Binding-site contacts:
Ligand atom C21 contacts residue ILE932 of chain 1.A at 3.8 Å (hydrophobic).
Ligand atom C29 contacts residue SER774 of chain 1.A at 3.6 Å.
Ligand atom O5 contacts residue GLN859 of chain 1.A at 2.9 Å (h-bond).
Ligand atom O26 contacts residue ASP933 of chain 1.A at 3.3 Å.
Ligand atom C8 contacts residue MET922 of chain 1.A at 3.7 Å (hydrophobic).
Ligand atom C27 contacts residue ASP933 of chain 1.A at 3.8 Å.
Ligand atom C13 contacts residue MET922 of chain 1.A at 3.8 Å (hydrophobic).
Ligand atom O28 contacts residue ILE848 of chain 1.A at 3.5 Å.
Ligand atom N17 contacts residue ILE848 of chain 1.A at 3.7 Å.
Ligand atom C13 contacts residue VAL851 of chain 1.A at 3.6 Å (hydrophobic).
Ligand atom C18 contacts residue ILE800 of chain 1.A at 3.7 Å (hydrophobic).
Ligand atom O14 contacts residue VAL851 of chain 1.A at 3.1 Å (h-bond).
Ligand atom O14 contacts residue VAL850 of chain 1.A at 3.8 Å.
Ligand atom C15 contacts residue PHE930 of chain 1.A at 3.8 Å (hydrophobic).
Ligand atom C15 contacts residue ILE932 of chain 1.A at 3.8 Å (hydrophobic).
Ligand atom N6 contacts residue GLN859 of chain 1.A at 2.9 Å (h-bond).
Ligand atom F30 contacts residue SER774 of chain 1.A at 3.8 Å.
Ligand atom N19 contacts residue ILE932 of chain 1.A at 3.6 Å.
Ligand atom O28 contacts residue ASP933 of chain 1.A at 3.4 Å (salt-bridge).
Ligand atom F31 contacts residue ILE848 of chain 1.A at 3.7 Å.
Ligand atom F30 contacts residue MET772 of chain 1.A at 3.4 Å.
Ligand atom O28 contacts residue TYR836 of chain 1.A at 3.3 Å (h-bond).
Ligand atom C2 contacts residue TRP780 of chain 1.A at 3.8 Å (hydrophobic).
Ligand atom N6 contacts residue HIS855 of chain 1.A at 3.6 Å.
Ligand atom O26 contacts residue LYS802 of chain 1.A at 3.5 Å (salt-bridge).
Ligand atom C16 contacts residue GLU849 of chain 1.A at 3.5 Å.
Ligand atom C1 contacts residue TRP780 of chain 1.A at 3.8 Å (hydrophobic).
Ligand atom N7 contacts residue TRP780 of chain 1.A at 3.6 Å.
Ligand atom C21 contacts residue ILE848 of chain 1.A at 3.5 Å (hydrophobic).
Ligand atom C15 contacts residue VAL851 of chain 1.A at 3.8 Å (hydrophobic).
Ligand atom C4 contacts residue GLN859 of chain 1.A at 3.5 Å.
Ligand atom N6 contacts residue SER854 of chain 1.A at 2.9 Å (h-bond).
Ligand atom N6 contacts residue MET922 of chain 1.A at 3.6 Å.
Ligand atom C16 contacts residue ILE932 of chain 1.A at 3.8 Å (hydrophobic).
Ligand atom N19 contacts residue ILE800 of chain 1.A at 3.8 Å.
Ligand atom C16 contacts residue TYR836 of chain 1.A at 3.8 Å (hydrophobic).
Ligand atom C13 contacts residue SER854 of chain 1.A at 3.6 Å.
Ligand atom C25 contacts residue SER774 of chain 1.A at 3.7 Å.
Ligand atom C20 contacts residue ILE932 of chain 1.A at 3.6 Å (hydrophobic).
Ligand atom C21 contacts residue TYR836 of chain 1.A at 3.7 Å (hydrophobic).

Sequence of chain 1.A:
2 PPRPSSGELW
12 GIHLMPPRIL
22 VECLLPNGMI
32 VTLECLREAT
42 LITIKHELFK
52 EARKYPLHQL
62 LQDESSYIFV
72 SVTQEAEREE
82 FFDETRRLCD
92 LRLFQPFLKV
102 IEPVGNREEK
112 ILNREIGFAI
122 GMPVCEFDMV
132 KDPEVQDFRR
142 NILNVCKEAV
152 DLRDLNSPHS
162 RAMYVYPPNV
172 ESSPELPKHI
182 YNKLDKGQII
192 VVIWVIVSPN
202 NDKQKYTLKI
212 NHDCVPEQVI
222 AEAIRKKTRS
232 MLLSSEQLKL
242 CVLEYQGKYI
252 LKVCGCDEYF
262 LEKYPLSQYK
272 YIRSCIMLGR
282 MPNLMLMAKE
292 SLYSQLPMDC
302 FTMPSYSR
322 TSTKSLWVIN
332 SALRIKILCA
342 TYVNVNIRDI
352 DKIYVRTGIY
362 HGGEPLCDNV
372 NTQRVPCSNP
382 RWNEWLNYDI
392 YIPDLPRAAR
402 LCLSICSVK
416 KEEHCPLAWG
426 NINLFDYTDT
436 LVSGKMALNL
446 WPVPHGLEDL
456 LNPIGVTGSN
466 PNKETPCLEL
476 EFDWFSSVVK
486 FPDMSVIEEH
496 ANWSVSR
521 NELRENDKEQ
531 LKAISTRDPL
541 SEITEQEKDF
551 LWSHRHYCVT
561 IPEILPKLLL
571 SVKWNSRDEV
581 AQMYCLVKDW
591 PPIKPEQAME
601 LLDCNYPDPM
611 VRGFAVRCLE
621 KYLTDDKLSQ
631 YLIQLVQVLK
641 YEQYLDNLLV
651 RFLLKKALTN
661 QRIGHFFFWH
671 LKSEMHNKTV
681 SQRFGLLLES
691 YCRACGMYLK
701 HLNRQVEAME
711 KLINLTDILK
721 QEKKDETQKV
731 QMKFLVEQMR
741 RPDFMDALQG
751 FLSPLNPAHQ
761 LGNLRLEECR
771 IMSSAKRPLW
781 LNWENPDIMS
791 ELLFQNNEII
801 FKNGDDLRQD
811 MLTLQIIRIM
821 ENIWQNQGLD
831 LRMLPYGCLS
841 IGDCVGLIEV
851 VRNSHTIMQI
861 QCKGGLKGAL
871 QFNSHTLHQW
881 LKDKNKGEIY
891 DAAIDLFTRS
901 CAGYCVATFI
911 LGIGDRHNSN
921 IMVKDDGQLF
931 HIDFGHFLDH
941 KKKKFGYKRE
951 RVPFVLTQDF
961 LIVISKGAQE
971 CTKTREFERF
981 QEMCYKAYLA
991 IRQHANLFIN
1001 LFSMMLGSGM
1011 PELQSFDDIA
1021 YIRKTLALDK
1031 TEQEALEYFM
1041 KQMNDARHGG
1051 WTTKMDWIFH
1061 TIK

This protein binds this small molecule.
Small molecule (SMILES): C[C@H](Nc1ccc2c(c1)OCCn1cc(N3C(=O)OC[C@H]3C(F)F)nc1-2)C(N)=O